Binding-site contacts:
Ligand atom C2 contacts residue GLN580 of chain 1.B at 4.4 Å.
Ligand atom C3 contacts residue ASN331 of chain 1.B at 3.8 Å.
Ligand atom C5 contacts residue GLN580 of chain 1.B at 4.4 Å.
Ligand atom C7 contacts residue GLN580 of chain 1.B at 3.7 Å.
Ligand atom C4 contacts residue ASN331 of chain 1.B at 4.3 Å.
Ligand atom C2 contacts residue ASN331 of chain 1.B at 2.4 Å.
Ligand atom N2 contacts residue GLN580 of chain 1.B at 4.3 Å.
Ligand atom C8 contacts residue ASN331 of chain 1.B at 4.5 Å.
Ligand atom O5 contacts residue GLN580 of chain 1.B at 3.4 Å (h-bond).
Ligand atom O5 contacts residue ASN331 of chain 1.B at 2.5 Å (h-bond).
Ligand atom C7 contacts residue ASN331 of chain 1.B at 3.4 Å.
Ligand atom O7 contacts residue GLN580 of chain 1.B at 3.0 Å (h-bond).
Ligand atom C5 contacts residue ASN331 of chain 1.B at 3.7 Å.
Ligand atom O7 contacts residue ASN331 of chain 1.B at 3.7 Å.
Ligand atom O7 contacts residue THR581 of chain 1.B at 4.4 Å.
Ligand atom O6 contacts residue ASN331 of chain 1.B at 4.2 Å.
Ligand atom N2 contacts residue ASN331 of chain 1.B at 2.8 Å (h-bond).
Ligand atom C1 contacts residue ASN331 of chain 1.B at 1.4 Å.
Ligand atom C1 contacts residue GLN580 of chain 1.B at 3.5 Å.

Sequence of chain 1.B:
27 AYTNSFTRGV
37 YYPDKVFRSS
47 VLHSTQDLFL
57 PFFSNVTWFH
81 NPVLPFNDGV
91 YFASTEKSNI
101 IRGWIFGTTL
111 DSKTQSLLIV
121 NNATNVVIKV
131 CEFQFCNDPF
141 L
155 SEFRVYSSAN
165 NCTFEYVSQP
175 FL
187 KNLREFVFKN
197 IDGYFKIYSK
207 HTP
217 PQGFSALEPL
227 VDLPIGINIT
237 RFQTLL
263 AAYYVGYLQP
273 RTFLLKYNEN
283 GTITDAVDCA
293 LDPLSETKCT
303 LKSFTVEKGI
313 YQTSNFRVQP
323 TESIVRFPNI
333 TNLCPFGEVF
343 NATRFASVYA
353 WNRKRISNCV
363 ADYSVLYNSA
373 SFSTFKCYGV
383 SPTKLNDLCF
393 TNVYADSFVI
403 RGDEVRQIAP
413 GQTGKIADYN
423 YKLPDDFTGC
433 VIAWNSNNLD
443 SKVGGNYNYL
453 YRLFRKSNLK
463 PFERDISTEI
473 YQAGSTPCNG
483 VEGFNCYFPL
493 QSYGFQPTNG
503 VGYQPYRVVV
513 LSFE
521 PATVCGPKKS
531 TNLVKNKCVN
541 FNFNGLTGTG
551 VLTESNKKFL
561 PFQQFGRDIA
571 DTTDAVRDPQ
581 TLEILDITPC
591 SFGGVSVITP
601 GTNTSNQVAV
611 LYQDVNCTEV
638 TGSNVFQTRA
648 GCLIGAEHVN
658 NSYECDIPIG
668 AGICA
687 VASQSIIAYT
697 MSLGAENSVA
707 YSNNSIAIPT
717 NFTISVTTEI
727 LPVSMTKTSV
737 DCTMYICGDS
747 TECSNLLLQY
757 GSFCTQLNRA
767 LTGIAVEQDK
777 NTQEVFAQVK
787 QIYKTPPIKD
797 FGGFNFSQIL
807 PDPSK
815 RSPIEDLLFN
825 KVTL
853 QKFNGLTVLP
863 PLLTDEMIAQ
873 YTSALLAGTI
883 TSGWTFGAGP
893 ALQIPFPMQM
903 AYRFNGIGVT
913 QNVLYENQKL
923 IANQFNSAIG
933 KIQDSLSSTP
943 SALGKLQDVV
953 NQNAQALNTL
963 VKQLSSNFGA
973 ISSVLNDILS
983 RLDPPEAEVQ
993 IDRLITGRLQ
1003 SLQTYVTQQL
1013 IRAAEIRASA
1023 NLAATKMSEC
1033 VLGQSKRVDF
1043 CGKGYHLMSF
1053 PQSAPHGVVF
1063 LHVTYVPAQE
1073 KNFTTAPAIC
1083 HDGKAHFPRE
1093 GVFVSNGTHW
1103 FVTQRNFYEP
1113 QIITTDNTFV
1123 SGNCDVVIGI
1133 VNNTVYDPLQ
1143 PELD

This small molecule binds to this protein.
Small molecule (SMILES): CC(=O)N[C@@H]1[C@@H](O)[C@H](O)[C@@H](CO)O[C@H]1O